Sequence of chain 1.A:
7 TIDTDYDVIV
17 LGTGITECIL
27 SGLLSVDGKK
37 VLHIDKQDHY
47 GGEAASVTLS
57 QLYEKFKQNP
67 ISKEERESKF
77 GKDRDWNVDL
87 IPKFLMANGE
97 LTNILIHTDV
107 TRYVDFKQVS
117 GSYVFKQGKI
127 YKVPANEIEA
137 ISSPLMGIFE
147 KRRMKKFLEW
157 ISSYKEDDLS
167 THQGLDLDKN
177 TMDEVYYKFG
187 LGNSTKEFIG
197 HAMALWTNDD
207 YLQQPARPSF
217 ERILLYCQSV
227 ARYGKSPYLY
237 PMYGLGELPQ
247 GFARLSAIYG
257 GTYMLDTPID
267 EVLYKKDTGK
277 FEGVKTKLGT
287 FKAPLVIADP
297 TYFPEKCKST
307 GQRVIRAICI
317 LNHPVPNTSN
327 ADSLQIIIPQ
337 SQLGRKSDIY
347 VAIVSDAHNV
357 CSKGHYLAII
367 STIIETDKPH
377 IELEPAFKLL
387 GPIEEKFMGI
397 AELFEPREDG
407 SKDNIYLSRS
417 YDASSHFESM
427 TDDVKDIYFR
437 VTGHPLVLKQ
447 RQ

Binding-site contacts:
Ligand atom C10 contacts residue GER1 of chain 1.D at 3.6 Å.
Ligand atom C16 contacts residue MET150 of chain 1.A at 4.3 Å (hydrophobic).
Ligand atom C8 contacts residue VAL226 of chain 1.A at 4.3 Å (hydrophobic).
Ligand atom C13 contacts residue MET199 of chain 1.A at 4.1 Å (hydrophobic).
Ligand atom C17 contacts residue ALA136 of chain 1.A at 4.0 Å (hydrophobic).
Ligand atom C20 contacts residue SER139 of chain 1.A at 4.3 Å.
Ligand atom C9 contacts residue GER1 of chain 1.D at 4.2 Å.
Ligand atom C2 contacts residue ALA227 of chain 1.A at 4.4 Å (hydrophobic).
Ligand atom C17 contacts residue GER1 of chain 1.D at 4.0 Å.
Ligand atom C12 contacts residue PRO130 of chain 1.A at 4.5 Å (hydrophobic).
Ligand atom C16 contacts residue PHE194 of chain 1.A at 3.7 Å (hydrophobic).
Ligand atom C20 contacts residue LYS147 of chain 1.A at 3.6 Å.
Ligand atom C9 contacts residue ALA227 of chain 1.A at 3.9 Å (hydrophobic).
Ligand atom C14 contacts residue MET199 of chain 1.A at 3.8 Å (hydrophobic).
Ligand atom C13 contacts residue PRO130 of chain 1.A at 4.1 Å (hydrophobic).
Ligand atom C14 contacts residue TYR222 of chain 1.A at 4.0 Å (hydrophobic).
Ligand atom C4 contacts residue GER1 of chain 1.D at 4.0 Å.
Ligand atom C17 contacts residue PRO130 of chain 1.A at 3.8 Å (hydrophobic).
Ligand atom C14 contacts residue VAL129 of chain 1.A at 4.2 Å (hydrophobic).
Ligand atom C9 contacts residue CYS223 of chain 1.A at 3.2 Å (hydrophobic).
Ligand atom C20 contacts residue GER1 of chain 1.D at 4.1 Å.
Ligand atom C15 contacts residue MET150 of chain 1.A at 4.1 Å (hydrophobic).
Ligand atom C19 contacts residue PRO130 of chain 1.A at 3.8 Å (hydrophobic).
Ligand atom C20 contacts residue PRO130 of chain 1.A at 4.4 Å (hydrophobic).
Ligand atom C15 contacts residue LEU154 of chain 1.A at 3.8 Å (hydrophobic).
Ligand atom C16 contacts residue PRO130 of chain 1.A at 4.0 Å (hydrophobic).
Ligand atom C19 contacts residue LEU141 of chain 1.A at 4.3 Å (hydrophobic).
Ligand atom C19 contacts residue SER139 of chain 1.A at 4.2 Å.
Ligand atom C19 contacts residue PHE194 of chain 1.A at 3.6 Å (hydrophobic).
Ligand atom C18 contacts residue PRO130 of chain 1.A at 3.7 Å (hydrophobic).
Ligand atom C19 contacts residue MET142 of chain 1.A at 4.2 Å (hydrophobic).
Ligand atom C13 contacts residue LEU154 of chain 1.A at 4.5 Å (hydrophobic).
Ligand atom C11 contacts residue PRO130 of chain 1.A at 4.4 Å (hydrophobic).
Ligand atom C14 contacts residue PRO130 of chain 1.A at 3.4 Å (hydrophobic).
Ligand atom C11 contacts residue VAL226 of chain 1.A at 4.3 Å (hydrophobic).
Ligand atom C8 contacts residue GER1 of chain 1.D at 4.0 Å.
Ligand atom C17 contacts residue PHE194 of chain 1.A at 4.5 Å (hydrophobic).
Ligand atom C20 contacts residue ALA136 of chain 1.A at 3.3 Å (hydrophobic).
Ligand atom C1 contacts residue GER1 of chain 1.D at 4.4 Å.
Ligand atom C9 contacts residue VAL226 of chain 1.A at 3.4 Å (hydrophobic).

The small molecule below binds the protein below.
Small molecule (SMILES): C/C=C(\C)CC/C=C(\C)CC/C=C(\C)CCC=C(C)C